Sequence of chain 1.A:
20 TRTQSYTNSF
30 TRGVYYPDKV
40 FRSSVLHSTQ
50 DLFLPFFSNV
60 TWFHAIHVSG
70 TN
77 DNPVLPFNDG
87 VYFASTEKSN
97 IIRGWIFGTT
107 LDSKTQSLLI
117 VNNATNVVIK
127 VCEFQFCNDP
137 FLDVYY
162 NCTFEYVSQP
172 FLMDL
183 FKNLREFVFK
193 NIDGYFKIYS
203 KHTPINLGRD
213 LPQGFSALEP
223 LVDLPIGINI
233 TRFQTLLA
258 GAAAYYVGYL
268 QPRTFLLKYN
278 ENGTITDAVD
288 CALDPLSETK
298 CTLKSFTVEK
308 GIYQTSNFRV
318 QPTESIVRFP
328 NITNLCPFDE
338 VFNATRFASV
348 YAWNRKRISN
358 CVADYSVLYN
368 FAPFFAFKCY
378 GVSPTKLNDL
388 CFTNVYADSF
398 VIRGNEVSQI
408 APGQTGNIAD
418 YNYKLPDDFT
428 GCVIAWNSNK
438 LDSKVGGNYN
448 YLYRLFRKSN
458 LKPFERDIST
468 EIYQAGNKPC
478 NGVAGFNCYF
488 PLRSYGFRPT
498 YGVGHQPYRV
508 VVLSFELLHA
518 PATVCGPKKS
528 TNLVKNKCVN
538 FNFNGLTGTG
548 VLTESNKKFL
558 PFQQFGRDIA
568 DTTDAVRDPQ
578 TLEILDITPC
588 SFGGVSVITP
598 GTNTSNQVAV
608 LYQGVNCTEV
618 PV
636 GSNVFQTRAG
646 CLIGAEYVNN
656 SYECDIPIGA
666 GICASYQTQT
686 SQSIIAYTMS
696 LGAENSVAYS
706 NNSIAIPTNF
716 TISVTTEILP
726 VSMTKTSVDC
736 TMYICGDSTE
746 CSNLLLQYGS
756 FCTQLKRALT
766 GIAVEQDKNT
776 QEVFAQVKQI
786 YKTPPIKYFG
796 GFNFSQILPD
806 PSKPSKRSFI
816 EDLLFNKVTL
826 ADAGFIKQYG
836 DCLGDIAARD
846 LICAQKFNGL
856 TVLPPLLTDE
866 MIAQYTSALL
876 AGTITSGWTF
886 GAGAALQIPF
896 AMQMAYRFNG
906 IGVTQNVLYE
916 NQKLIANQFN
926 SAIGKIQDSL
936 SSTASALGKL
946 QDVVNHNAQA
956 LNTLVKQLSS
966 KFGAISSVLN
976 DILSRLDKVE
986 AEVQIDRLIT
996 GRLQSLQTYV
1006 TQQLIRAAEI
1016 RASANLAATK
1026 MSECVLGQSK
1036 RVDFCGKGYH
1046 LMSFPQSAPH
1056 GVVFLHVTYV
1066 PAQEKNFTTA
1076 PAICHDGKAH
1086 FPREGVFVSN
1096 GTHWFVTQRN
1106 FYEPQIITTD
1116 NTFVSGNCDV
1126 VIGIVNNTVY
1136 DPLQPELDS

The small molecule below binds the protein below.
Small molecule (SMILES): CC(=O)N[C@@H]1[C@@H](O)[C@H](O)[C@@H](CO)O[C@H]1O

Sequence of chain 1.C:
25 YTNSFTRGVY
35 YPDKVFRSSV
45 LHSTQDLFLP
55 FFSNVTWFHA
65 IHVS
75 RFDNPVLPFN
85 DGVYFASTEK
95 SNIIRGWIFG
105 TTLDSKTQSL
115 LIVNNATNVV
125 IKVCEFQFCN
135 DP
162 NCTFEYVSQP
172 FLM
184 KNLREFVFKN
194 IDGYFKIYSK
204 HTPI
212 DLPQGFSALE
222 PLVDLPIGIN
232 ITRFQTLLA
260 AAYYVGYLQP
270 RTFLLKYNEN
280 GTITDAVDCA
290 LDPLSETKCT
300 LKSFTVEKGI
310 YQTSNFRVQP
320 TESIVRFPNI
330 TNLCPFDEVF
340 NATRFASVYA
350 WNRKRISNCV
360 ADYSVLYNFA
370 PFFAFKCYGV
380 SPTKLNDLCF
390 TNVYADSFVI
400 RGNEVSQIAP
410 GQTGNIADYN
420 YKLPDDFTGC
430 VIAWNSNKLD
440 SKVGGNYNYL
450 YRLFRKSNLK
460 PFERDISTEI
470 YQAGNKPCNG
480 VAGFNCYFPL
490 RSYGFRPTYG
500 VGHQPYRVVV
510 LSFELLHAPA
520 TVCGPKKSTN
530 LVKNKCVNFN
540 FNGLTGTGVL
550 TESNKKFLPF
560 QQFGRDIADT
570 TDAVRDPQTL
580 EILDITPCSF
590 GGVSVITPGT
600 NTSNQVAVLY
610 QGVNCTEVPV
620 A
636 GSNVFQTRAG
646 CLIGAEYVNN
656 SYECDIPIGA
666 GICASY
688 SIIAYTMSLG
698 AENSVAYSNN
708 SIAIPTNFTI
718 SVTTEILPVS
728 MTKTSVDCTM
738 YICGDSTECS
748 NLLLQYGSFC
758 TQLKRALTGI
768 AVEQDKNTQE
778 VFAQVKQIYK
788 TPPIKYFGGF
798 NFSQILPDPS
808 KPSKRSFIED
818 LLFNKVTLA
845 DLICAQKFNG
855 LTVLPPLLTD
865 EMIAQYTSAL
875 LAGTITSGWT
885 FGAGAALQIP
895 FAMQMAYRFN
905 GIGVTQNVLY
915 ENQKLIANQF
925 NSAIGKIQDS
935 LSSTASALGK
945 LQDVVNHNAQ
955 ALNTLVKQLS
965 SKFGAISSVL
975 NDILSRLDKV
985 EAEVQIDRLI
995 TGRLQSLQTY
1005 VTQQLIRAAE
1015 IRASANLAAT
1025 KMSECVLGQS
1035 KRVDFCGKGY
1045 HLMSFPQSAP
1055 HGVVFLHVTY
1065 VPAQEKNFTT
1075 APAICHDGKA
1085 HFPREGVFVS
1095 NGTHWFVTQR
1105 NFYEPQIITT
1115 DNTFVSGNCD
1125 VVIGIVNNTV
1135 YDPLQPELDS

Binding-site contacts:
Ligand atom C4 contacts residue ASN613 of chain 1.C at 4.2 Å.
Ligand atom O6 contacts residue THR615 of chain 1.C at 4.3 Å.
Ligand atom O7 contacts residue ASN613 of chain 1.C at 3.5 Å (h-bond).
Ligand atom C8 contacts residue ASN613 of chain 1.C at 4.4 Å.
Ligand atom N2 contacts residue ASN613 of chain 1.C at 3.0 Å (h-bond).
Ligand atom C7 contacts residue ASN613 of chain 1.C at 3.6 Å.
Ligand atom C1 contacts residue ASN613 of chain 1.C at 1.4 Å.
Ligand atom O5 contacts residue THR615 of chain 1.C at 4.3 Å.
Ligand atom C3 contacts residue ASN613 of chain 1.C at 3.8 Å.
Ligand atom C2 contacts residue ASN613 of chain 1.C at 2.5 Å.
Ligand atom O7 contacts residue GLN641 of chain 1.C at 4.2 Å.
Ligand atom O5 contacts residue ASN613 of chain 1.C at 2.3 Å (h-bond).
Ligand atom C8 contacts residue GLN833 of chain 1.A at 3.7 Å.
Ligand atom O6 contacts residue ASN613 of chain 1.C at 4.5 Å.
Ligand atom C5 contacts residue ASN613 of chain 1.C at 3.7 Å.